Sequence of chain 1.E:
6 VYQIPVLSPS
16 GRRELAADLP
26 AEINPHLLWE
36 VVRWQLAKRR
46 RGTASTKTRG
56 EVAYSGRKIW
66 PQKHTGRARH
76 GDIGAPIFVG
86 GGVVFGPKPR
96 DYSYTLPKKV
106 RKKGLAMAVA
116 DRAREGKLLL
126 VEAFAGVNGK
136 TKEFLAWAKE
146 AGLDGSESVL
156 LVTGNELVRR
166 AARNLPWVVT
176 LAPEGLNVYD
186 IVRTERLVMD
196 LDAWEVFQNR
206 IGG

The protein below binds the small molecule below.
Small molecule (SMILES): NC(=[NH2+])NCCC[C@H](N)C(=O)O

Binding-site contacts:
Ligand atom CZ contacts residue THR175 of chain 1.E at 3.6 Å.
Ligand atom NH1 contacts residue THR175 of chain 1.E at 3.0 Å (h-bond).
Ligand atom NE contacts residue THR175 of chain 1.E at 3.1 Å (h-bond).
Ligand atom OXT contacts residue ARG168 of chain 1.E at 4.1 Å.
Ligand atom CD contacts residue THR175 of chain 1.E at 3.7 Å.
Ligand atom NE contacts residue ARG164 of chain 1.E at 4.5 Å.
Ligand atom CZ contacts residue ARG164 of chain 1.E at 3.5 Å.
Ligand atom NH1 contacts residue ARG164 of chain 1.E at 3.1 Å (salt-bridge).
Ligand atom NH2 contacts residue ARG164 of chain 1.E at 3.5 Å (salt-bridge).
Ligand atom CB contacts residue THR175 of chain 1.E at 4.3 Å.
Ligand atom NE contacts residue LEU176 of chain 1.E at 4.5 Å.
Ligand atom O contacts residue MG1 of chain 1.XG at 3.9 Å.